Binding-site contacts:
Ligand atom C19 contacts residue ILE381 of chain 1.H at 3.6 Å (hydrophobic).
Ligand atom CL1 contacts residue ASN437 of chain 1.H at 3.1 Å.
Ligand atom C31 contacts residue TYR377 of chain 1.H at 3.4 Å (hydrophobic).
Ligand atom C28 contacts residue TYR377 of chain 1.H at 3.5 Å (hydrophobic).
Ligand atom C23 contacts residue ILE381 of chain 1.H at 4.0 Å (hydrophobic).
Ligand atom S2 contacts residue ARG1246 of chain 1.H at 3.7 Å.
Ligand atom C25 contacts residue PHE433 of chain 1.H at 3.9 Å (hydrophobic).
Ligand atom C20 contacts residue PHE433 of chain 1.H at 3.5 Å (hydrophobic).
Ligand atom C15 contacts residue LEU1241 of chain 1.H at 4.0 Å (hydrophobic).
Ligand atom C17 contacts residue ARG1246 of chain 1.H at 4.0 Å.
Ligand atom C32 contacts residue TYR377 of chain 1.H at 3.0 Å (hydrophobic).
Ligand atom C23 contacts residue PHE433 of chain 1.H at 3.9 Å (hydrophobic).
Ligand atom N10 contacts residue LEU434 of chain 1.H at 3.3 Å.
Ligand atom C24 contacts residue ILE381 of chain 1.H at 3.9 Å (hydrophobic).
Ligand atom C20 contacts residue ILE381 of chain 1.H at 3.9 Å (hydrophobic).
Ligand atom C22 contacts residue ARG1246 of chain 1.H at 3.2 Å.
Ligand atom C25 contacts residue LEU434 of chain 1.H at 3.9 Å (hydrophobic).
Ligand atom C27 contacts residue TYR377 of chain 1.H at 3.8 Å (hydrophobic).
Ligand atom O3 contacts residue ASN1245 of chain 1.H at 4.1 Å.
Ligand atom C30 contacts residue LEU592 of chain 1.H at 3.9 Å (hydrophobic).
Ligand atom C17 contacts residue THR1242 of chain 1.H at 3.6 Å.
Ligand atom C31 contacts residue ASN437 of chain 1.H at 4.1 Å.
Ligand atom O4 contacts residue ARG1246 of chain 1.H at 2.6 Å (salt-bridge).
Ligand atom O4 contacts residue ARG1300 of chain 1.H at 3.8 Å.
Ligand atom C29 contacts residue ASN437 of chain 1.H at 3.9 Å.
Ligand atom N8 contacts residue THR1242 of chain 1.H at 3.4 Å (h-bond).
Ligand atom C30 contacts residue TYR377 of chain 1.H at 3.0 Å (hydrophobic).
Ligand atom C32 contacts residue LEU592 of chain 1.H at 3.4 Å (hydrophobic).
Ligand atom C14 contacts residue PHE433 of chain 1.H at 3.6 Å (hydrophobic).
Ligand atom O3 contacts residue THR1242 of chain 1.H at 3.0 Å (h-bond).
Ligand atom C23 contacts residue TRP430 of chain 1.H at 4.0 Å (hydrophobic).
Ligand atom CL1 contacts residue ARG306 of chain 1.H at 2.7 Å.
Ligand atom C12 contacts residue PHE433 of chain 1.H at 3.8 Å (hydrophobic).
Ligand atom C21 contacts residue TRP430 of chain 1.H at 4.0 Å (hydrophobic).
Ligand atom C13 contacts residue LEU1241 of chain 1.H at 4.0 Å (hydrophobic).
Ligand atom C18 contacts residue ARG1246 of chain 1.H at 3.9 Å.
Ligand atom C20 contacts residue LEU434 of chain 1.H at 3.7 Å (hydrophobic).
Ligand atom C29 contacts residue TYR377 of chain 1.H at 3.8 Å (hydrophobic).
Ligand atom O3 contacts residue ARG1246 of chain 1.H at 3.0 Å (salt-bridge).
Ligand atom C31 contacts residue LEU592 of chain 1.H at 3.7 Å (hydrophobic).

This protein binds this small molecule.
Small molecule (SMILES): COc1ccc(Cl)cc1C(=O)NCCc1ccc(S(=O)(=O)NC(=O)NC2CCCCC2)cc1

Sequence of chain 1.H:
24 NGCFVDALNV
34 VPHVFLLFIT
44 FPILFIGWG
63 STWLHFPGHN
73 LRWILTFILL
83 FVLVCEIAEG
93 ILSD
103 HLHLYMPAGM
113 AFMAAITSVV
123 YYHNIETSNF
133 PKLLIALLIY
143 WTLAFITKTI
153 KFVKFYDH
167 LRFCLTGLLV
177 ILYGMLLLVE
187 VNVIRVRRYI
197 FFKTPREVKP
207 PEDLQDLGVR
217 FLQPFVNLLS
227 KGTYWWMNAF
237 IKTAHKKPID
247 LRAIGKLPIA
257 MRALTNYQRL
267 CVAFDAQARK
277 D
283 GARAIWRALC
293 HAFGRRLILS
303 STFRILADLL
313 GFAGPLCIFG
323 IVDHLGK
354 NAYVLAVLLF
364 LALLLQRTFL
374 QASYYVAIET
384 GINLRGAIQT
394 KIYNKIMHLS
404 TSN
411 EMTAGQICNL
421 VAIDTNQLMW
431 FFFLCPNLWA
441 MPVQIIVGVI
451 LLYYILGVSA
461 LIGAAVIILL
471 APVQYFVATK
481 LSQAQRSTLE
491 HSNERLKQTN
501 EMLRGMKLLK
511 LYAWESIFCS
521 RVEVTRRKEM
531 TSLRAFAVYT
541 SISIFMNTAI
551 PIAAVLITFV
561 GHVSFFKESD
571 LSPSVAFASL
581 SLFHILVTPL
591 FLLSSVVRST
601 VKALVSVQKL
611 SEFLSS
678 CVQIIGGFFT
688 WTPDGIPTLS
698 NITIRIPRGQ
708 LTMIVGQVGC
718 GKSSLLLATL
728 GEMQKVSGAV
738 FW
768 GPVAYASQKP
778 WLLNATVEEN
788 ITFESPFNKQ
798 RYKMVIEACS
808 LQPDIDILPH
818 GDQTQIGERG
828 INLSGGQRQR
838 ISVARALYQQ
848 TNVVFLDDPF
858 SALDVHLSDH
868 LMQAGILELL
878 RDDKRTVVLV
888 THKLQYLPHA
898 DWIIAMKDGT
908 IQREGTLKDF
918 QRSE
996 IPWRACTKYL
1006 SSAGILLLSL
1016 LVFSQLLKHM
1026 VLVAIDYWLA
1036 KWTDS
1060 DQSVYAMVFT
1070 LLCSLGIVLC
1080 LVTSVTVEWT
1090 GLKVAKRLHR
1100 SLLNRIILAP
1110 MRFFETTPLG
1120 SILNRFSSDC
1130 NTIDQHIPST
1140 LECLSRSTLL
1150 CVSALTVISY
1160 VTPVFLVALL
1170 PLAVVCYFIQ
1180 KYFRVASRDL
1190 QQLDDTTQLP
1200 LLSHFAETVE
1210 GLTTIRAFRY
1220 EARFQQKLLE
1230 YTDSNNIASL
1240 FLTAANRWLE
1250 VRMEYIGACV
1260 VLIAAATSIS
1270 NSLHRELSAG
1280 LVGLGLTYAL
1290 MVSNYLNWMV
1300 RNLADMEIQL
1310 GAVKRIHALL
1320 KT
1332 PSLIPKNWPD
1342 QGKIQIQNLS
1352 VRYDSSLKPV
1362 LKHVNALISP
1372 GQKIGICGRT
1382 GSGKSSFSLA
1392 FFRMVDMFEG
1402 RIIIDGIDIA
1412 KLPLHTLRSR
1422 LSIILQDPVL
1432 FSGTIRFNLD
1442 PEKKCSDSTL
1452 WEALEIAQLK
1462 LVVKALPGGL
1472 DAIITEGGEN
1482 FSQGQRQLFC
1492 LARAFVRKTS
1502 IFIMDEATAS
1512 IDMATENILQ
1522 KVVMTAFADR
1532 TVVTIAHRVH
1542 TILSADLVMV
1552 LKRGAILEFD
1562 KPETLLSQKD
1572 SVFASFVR